Binding-site contacts:
Ligand atom C3 contacts residue GLU21 of chain 1.A at 4.3 Å.
Ligand atom O7 contacts residue ARG175 of chain 1.A at 3.6 Å.
Ligand atom C1 contacts residue GLU41 of chain 1.A at 4.3 Å.
Ligand atom C8 contacts residue SER91 of chain 1.A at 3.4 Å.
Ligand atom N2 contacts residue ASN42 of chain 1.A at 2.9 Å (h-bond).
Ligand atom C8 contacts residue PRO20 of chain 1.A at 3.6 Å (hydrophobic).
Ligand atom O3 contacts residue ARG175 of chain 1.A at 3.4 Å (salt-bridge).
Ligand atom C1 contacts residue GLU21 of chain 1.A at 4.0 Å.
Ligand atom O7 contacts residue ASN19 of chain 1.A at 3.5 Å (h-bond).
Ligand atom C7 contacts residue SER91 of chain 1.A at 4.1 Å.
Ligand atom C8 contacts residue CYS45 of chain 1.A at 4.4 Å (hydrophobic).
Ligand atom C3 contacts residue ARG175 of chain 1.A at 4.2 Å.
Ligand atom C5 contacts residue ASN42 of chain 1.A at 3.7 Å.
Ligand atom C8 contacts residue ASN19 of chain 1.A at 3.2 Å.
Ligand atom O7 contacts residue CYS45 of chain 1.A at 3.8 Å.
Ligand atom C3 contacts residue ASN42 of chain 1.A at 3.8 Å.
Ligand atom C1 contacts residue ASN42 of chain 1.A at 1.4 Å.
Ligand atom C6 contacts residue GLU41 of chain 1.A at 4.4 Å.
Ligand atom C8 contacts residue CYS90 of chain 1.A at 4.5 Å (hydrophobic).
Ligand atom O7 contacts residue ASN42 of chain 1.A at 2.9 Å (h-bond).
Ligand atom N2 contacts residue ARG175 of chain 1.A at 4.0 Å.
Ligand atom C8 contacts residue GLU21 of chain 1.A at 4.0 Å.
Ligand atom C2 contacts residue ASN42 of chain 1.A at 2.4 Å.
Ligand atom C7 contacts residue ASN19 of chain 1.A at 3.7 Å.
Ligand atom O5 contacts residue GLU41 of chain 1.A at 3.8 Å.
Ligand atom C7 contacts residue GLU21 of chain 1.A at 4.2 Å.
Ligand atom C2 contacts residue ARG175 of chain 1.A at 3.9 Å.
Ligand atom O5 contacts residue ASN42 of chain 1.A at 2.4 Å (h-bond).
Ligand atom C4 contacts residue ASN42 of chain 1.A at 4.2 Å.
Ligand atom N2 contacts residue GLU21 of chain 1.A at 3.4 Å (salt-bridge).
Ligand atom C7 contacts residue ARG175 of chain 1.A at 3.9 Å.
Ligand atom C2 contacts residue GLU21 of chain 1.A at 4.1 Å.
Ligand atom N2 contacts residue SER91 of chain 1.A at 4.0 Å.
Ligand atom C7 contacts residue ASN42 of chain 1.A at 3.1 Å.
Ligand atom O6 contacts residue GLU41 of chain 1.A at 4.0 Å.
Ligand atom C7 contacts residue CYS45 of chain 1.A at 4.5 Å (hydrophobic).
Ligand atom C8 contacts residue ASN42 of chain 1.A at 4.3 Å.

Sequence of chain 1.A:
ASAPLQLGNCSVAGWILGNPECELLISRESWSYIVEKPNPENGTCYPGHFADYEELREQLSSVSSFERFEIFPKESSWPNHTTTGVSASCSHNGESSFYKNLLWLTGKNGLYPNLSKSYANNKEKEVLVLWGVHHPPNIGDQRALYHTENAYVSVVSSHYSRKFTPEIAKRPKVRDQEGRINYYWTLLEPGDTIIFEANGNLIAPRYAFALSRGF

This small molecule binds to this protein.
Small molecule (SMILES): CC(=O)N[C@H]1[C@H](O[C@H]2[C@H](O)[C@@H](NC(C)=O)CO[C@@H]2CO)O[C@H](CO)[C@@H](O[C@@H]2O[C@H](CO)[C@@H](O)[C@H](O)[C@@H]2O)[C@@H]1O